Sequence of chain 1.B:
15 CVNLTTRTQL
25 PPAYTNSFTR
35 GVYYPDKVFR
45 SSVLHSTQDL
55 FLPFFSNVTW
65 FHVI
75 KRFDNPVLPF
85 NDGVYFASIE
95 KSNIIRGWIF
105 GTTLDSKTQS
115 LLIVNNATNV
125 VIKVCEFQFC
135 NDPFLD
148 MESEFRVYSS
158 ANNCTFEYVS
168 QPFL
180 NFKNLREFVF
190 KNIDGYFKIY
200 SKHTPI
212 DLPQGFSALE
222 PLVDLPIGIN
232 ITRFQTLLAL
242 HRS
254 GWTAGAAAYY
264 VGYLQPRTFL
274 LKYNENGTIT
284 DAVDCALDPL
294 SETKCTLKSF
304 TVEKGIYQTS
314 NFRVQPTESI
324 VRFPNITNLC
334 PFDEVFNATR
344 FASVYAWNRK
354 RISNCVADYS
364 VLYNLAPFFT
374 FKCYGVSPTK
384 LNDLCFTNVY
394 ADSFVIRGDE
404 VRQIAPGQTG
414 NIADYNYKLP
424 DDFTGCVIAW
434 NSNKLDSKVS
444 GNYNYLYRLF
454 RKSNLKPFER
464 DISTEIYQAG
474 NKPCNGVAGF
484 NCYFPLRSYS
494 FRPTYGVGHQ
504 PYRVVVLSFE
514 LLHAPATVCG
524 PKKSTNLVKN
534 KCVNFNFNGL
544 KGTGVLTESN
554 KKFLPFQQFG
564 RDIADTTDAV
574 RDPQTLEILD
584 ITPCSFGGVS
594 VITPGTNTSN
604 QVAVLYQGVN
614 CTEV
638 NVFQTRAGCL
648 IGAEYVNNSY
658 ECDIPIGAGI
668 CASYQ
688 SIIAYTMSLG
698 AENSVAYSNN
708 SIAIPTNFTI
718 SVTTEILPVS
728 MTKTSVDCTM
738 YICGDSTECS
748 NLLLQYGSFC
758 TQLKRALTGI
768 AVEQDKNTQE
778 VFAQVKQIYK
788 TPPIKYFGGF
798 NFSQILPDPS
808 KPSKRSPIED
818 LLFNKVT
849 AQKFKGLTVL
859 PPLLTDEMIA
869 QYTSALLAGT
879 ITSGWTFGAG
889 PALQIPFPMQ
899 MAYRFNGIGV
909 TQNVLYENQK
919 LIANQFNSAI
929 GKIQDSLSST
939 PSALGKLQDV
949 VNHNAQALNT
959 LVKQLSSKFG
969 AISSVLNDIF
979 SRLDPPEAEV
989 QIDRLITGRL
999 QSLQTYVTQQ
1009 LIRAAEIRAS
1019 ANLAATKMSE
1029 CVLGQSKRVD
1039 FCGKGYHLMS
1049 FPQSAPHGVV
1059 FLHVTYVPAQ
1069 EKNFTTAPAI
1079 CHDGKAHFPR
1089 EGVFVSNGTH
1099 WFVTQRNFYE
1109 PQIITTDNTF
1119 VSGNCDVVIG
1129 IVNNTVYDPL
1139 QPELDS

Binding-site contacts:
Ligand atom O4 contacts residue LEU919 of chain 1.B at 4.2 Å.
Ligand atom C5 contacts residue GLN923 of chain 1.B at 4.4 Å.
Ligand atom C2 contacts residue ASN714 of chain 1.B at 2.4 Å.
Ligand atom O7 contacts residue LEU919 of chain 1.B at 3.3 Å.
Ligand atom O5 contacts residue GLN1068 of chain 1.B at 4.0 Å.
Ligand atom C7 contacts residue LEU919 of chain 1.B at 3.6 Å (hydrophobic).
Ligand atom C6 contacts residue GLN923 of chain 1.B at 4.3 Å.
Ligand atom C5 contacts residue ASN714 of chain 1.B at 3.7 Å.
Ligand atom C1 contacts residue ASN714 of chain 1.B at 1.4 Å.
Ligand atom C4 contacts residue ASN714 of chain 1.B at 4.2 Å.
Ligand atom O5 contacts residue ASN714 of chain 1.B at 2.4 Å (h-bond).
Ligand atom C5 contacts residue LEU919 of chain 1.B at 4.4 Å (hydrophobic).
Ligand atom C1 contacts residue GLN1068 of chain 1.B at 4.1 Å.
Ligand atom N2 contacts residue ASN714 of chain 1.B at 2.9 Å (h-bond).
Ligand atom C3 contacts residue ASN714 of chain 1.B at 3.8 Å.
Ligand atom C7 contacts residue ASN714 of chain 1.B at 3.9 Å.
Ligand atom O6 contacts residue GLN923 of chain 1.B at 3.5 Å (h-bond).
Ligand atom C8 contacts residue LEU919 of chain 1.B at 3.8 Å (hydrophobic).

This protein binds this small molecule.
Small molecule (SMILES): CC(=O)N[C@H]1[C@H](O[C@H]2[C@H](O)[C@@H](NC(C)=O)CO[C@@H]2CO)O[C@H](CO)[C@@H](O)[C@@H]1O